Sequence of chain 1.D:
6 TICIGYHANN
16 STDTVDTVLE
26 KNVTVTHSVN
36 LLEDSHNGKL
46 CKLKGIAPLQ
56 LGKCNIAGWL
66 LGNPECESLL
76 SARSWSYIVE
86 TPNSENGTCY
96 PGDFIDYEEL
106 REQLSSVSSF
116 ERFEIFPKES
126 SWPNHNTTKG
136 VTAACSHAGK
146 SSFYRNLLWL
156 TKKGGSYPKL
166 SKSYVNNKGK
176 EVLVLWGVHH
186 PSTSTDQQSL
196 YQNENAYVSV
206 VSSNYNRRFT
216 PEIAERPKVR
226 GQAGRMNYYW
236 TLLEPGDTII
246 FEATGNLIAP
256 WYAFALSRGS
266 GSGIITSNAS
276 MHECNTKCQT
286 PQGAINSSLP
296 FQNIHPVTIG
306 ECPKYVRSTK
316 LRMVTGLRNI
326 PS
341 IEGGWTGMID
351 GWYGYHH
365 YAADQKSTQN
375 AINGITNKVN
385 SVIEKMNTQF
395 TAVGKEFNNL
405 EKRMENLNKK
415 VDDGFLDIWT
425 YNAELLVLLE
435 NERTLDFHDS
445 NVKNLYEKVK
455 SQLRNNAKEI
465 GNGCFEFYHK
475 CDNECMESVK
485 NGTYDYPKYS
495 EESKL

Binding-site contacts:
Ligand atom C3 contacts residue ASN15 of chain 1.D at 3.8 Å.
Ligand atom N2 contacts residue ASN15 of chain 1.D at 2.8 Å (h-bond).
Ligand atom C5 contacts residue ASN15 of chain 1.D at 3.7 Å.
Ligand atom C1 contacts residue ASN15 of chain 1.D at 1.4 Å.
Ligand atom C7 contacts residue ASN15 of chain 1.D at 3.2 Å.
Ligand atom O5 contacts residue ASN15 of chain 1.D at 2.4 Å (h-bond).
Ligand atom O7 contacts residue ASN15 of chain 1.D at 3.2 Å (h-bond).
Ligand atom C8 contacts residue ASN15 of chain 1.D at 4.3 Å.
Ligand atom C2 contacts residue ASN15 of chain 1.D at 2.4 Å.
Ligand atom C4 contacts residue ASN15 of chain 1.D at 4.2 Å.

A small-molecule ligand and the protein it binds are described below.
Small molecule (SMILES): CC(=O)N[C@@H]1[C@@H](O)[C@H](O)[C@@H](CO)O[C@H]1O